Sequence of chain 1.A:
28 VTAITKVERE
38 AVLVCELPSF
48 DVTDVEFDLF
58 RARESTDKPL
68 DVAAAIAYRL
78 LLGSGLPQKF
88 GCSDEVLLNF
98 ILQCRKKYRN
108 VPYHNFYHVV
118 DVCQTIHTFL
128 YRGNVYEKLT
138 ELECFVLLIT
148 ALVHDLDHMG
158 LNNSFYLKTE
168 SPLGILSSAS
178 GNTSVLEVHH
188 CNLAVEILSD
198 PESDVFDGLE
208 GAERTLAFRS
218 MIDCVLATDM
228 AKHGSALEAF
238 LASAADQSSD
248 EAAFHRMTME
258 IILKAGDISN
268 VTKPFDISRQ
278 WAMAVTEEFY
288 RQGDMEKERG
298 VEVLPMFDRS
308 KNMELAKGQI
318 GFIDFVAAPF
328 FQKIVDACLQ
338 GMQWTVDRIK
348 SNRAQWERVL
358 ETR

A protein and the small-molecule ligand that binds it are described below.
Small molecule (SMILES): COc1ccc(C2=NN(C3CCN(C(=O)CN4C(=O)CC(C)(C)CC4=O)CC3)C(=O)[C@@H]3CC=CC[C@H]23)cc1OC

Binding-site contacts:
Ligand atom C12 contacts residue PHE322 of chain 1.A at 3.8 Å (hydrophobic).
Ligand atom C17 contacts residue GLY318 of chain 1.A at 3.7 Å.
Ligand atom C30 contacts residue GLN316 of chain 1.A at 4.0 Å.
Ligand atom C4 contacts residue VAL282 of chain 1.A at 4.0 Å (hydrophobic).
Ligand atom C29 contacts residue PHE319 of chain 1.A at 4.0 Å (hydrophobic).
Ligand atom C19 contacts residue MET303 of chain 1.A at 3.9 Å (hydrophobic).
Ligand atom O5 contacts residue MET227 of chain 1.A at 3.4 Å.
Ligand atom C1 contacts residue ALA279 of chain 1.A at 3.6 Å (hydrophobic).
Ligand atom C3 contacts residue VAL282 of chain 1.A at 3.5 Å (hydrophobic).
Ligand atom O3 contacts residue PHE322 of chain 1.A at 3.4 Å.
Ligand atom C28 contacts residue VAL282 of chain 1.A at 4.1 Å (hydrophobic).
Ligand atom C20 contacts residue MET303 of chain 1.A at 4.1 Å (hydrophobic).
Ligand atom O1 contacts residue GLN316 of chain 1.A at 3.0 Å (h-bond).
Ligand atom C1 contacts residue ASN267 of chain 1.A at 3.8 Å.
Ligand atom C23 contacts residue HIS111 of chain 1.A at 3.7 Å.
Ligand atom C24 contacts residue ASP264 of chain 1.A at 3.9 Å.
Ligand atom O4 contacts residue PHE319 of chain 1.A at 3.8 Å.
Ligand atom C21 contacts residue MET227 of chain 1.A at 4.0 Å (hydrophobic).
Ligand atom C17 contacts residue PHE319 of chain 1.A at 4.0 Å (hydrophobic).
Ligand atom C25 contacts residue MET227 of chain 1.A at 3.7 Å (hydrophobic).
Ligand atom C1 contacts residue VAL282 of chain 1.A at 3.8 Å (hydrophobic).
Ligand atom O6 contacts residue PHE319 of chain 1.A at 3.8 Å.
Ligand atom C30 contacts residue PHE319 of chain 1.A at 3.8 Å (hydrophobic).
Ligand atom O1 contacts residue VAL282 of chain 1.A at 4.1 Å.
Ligand atom C8 contacts residue MET227 of chain 1.A at 4.1 Å (hydrophobic).
Ligand atom C8 contacts residue PHE319 of chain 1.A at 4.0 Å (hydrophobic).
Ligand atom C3 contacts residue ASN267 of chain 1.A at 3.9 Å.
Ligand atom C24 contacts residue MET227 of chain 1.A at 4.1 Å (hydrophobic).
Ligand atom N1 contacts residue PHE286 of chain 1.A at 4.0 Å.
Ligand atom C1 contacts residue TRP278 of chain 1.A at 4.0 Å (hydrophobic).
Ligand atom C11 contacts residue VAL323 of chain 1.A at 3.8 Å (hydrophobic).
Ligand atom C25 contacts residue ASP264 of chain 1.A at 3.9 Å.
Ligand atom C13 contacts residue PHE322 of chain 1.A at 4.0 Å (hydrophobic).
Ligand atom O2 contacts residue MET303 of chain 1.A at 3.7 Å.
Ligand atom C1 contacts residue GLN316 of chain 1.A at 3.6 Å.
Ligand atom C29 contacts residue VAL282 of chain 1.A at 4.1 Å (hydrophobic).
Ligand atom O6 contacts residue GLN316 of chain 1.A at 3.3 Å (h-bond).
Ligand atom C28 contacts residue PHE319 of chain 1.A at 3.8 Å (hydrophobic).
Ligand atom C2 contacts residue PHE319 of chain 1.A at 4.1 Å (hydrophobic).
Ligand atom C2 contacts residue VAL282 of chain 1.A at 3.8 Å (hydrophobic).